Binding-site contacts:
Ligand atom C18 contacts residue LEU250 of chain 1.E at 3.7 Å (hydrophobic).
Ligand atom N2 contacts residue LEU237 of chain 1.G at 4.0 Å.
Ligand atom C13 contacts residue TRP174 of chain 1.E at 3.6 Å (hydrophobic).
Ligand atom C9 contacts residue PHE243 of chain 1.E at 4.0 Å (hydrophobic).
Ligand atom N1 contacts residue TRP174 of chain 1.E at 4.0 Å.
Ligand atom C9 contacts residue PRO246 of chain 1.E at 3.9 Å (hydrophobic).
Ligand atom N1 contacts residue SER241 of chain 1.G at 3.9 Å.
Ligand atom C8 contacts residue PRO246 of chain 1.E at 3.8 Å (hydrophobic).
Ligand atom C13 contacts residue SER241 of chain 1.G at 3.6 Å.
Ligand atom C7 contacts residue TRP174 of chain 1.E at 3.7 Å (hydrophobic).
Ligand atom C8 contacts residue SER241 of chain 1.G at 3.7 Å.
Ligand atom C13 contacts residue LEU237 of chain 1.G at 3.7 Å (hydrophobic).
Ligand atom C7 contacts residue LEU237 of chain 1.G at 3.1 Å (hydrophobic).
Ligand atom O1 contacts residue TRP174 of chain 1.E at 2.9 Å (h-bond).
Ligand atom C3 contacts residue LEU237 of chain 1.G at 3.7 Å (hydrophobic).
Ligand atom C8 contacts residue LEU237 of chain 1.G at 3.8 Å (hydrophobic).
Ligand atom N2 contacts residue PHE243 of chain 1.E at 3.8 Å.
Ligand atom O1 contacts residue PRO246 of chain 1.E at 3.0 Å.
Ligand atom C13 contacts residue PRO246 of chain 1.E at 4.1 Å (hydrophobic).
Ligand atom C5 contacts residue TRP174 of chain 1.E at 4.0 Å (hydrophobic).
Ligand atom F1 contacts residue LEU159 of chain 1.E at 3.6 Å.
Ligand atom C19 contacts residue LEU250 of chain 1.E at 4.0 Å (hydrophobic).
Ligand atom C19 contacts residue SER241 of chain 1.G at 3.4 Å.
Ligand atom C12 contacts residue PHE243 of chain 1.E at 3.7 Å (hydrophobic).
Ligand atom C4 contacts residue TRP174 of chain 1.E at 3.6 Å (hydrophobic).
Ligand atom N2 contacts residue PRO246 of chain 1.E at 3.6 Å.
Ligand atom C14 contacts residue SER241 of chain 1.G at 4.1 Å.
Ligand atom C2 contacts residue LEU237 of chain 1.G at 3.9 Å (hydrophobic).
Ligand atom C2 contacts residue TRP174 of chain 1.E at 3.9 Å (hydrophobic).
Ligand atom C18 contacts residue PHE242 of chain 1.G at 4.1 Å (hydrophobic).
Ligand atom C6 contacts residue TRP174 of chain 1.E at 4.1 Å (hydrophobic).
Ligand atom N1 contacts residue LEU237 of chain 1.G at 2.5 Å (h-bond).
Ligand atom C11 contacts residue TRP174 of chain 1.E at 3.6 Å (hydrophobic).
Ligand atom C14 contacts residue LEU237 of chain 1.G at 4.1 Å (hydrophobic).
Ligand atom C10 contacts residue TRP174 of chain 1.E at 4.0 Å (hydrophobic).
Ligand atom N2 contacts residue SER241 of chain 1.G at 2.3 Å (h-bond).
Ligand atom C3 contacts residue TRP174 of chain 1.E at 3.6 Å (hydrophobic).
Ligand atom C17 contacts residue PHE242 of chain 1.G at 3.8 Å (hydrophobic).
Ligand atom O1 contacts residue SER241 of chain 1.G at 3.8 Å.
Ligand atom F1 contacts residue PHE242 of chain 1.G at 2.9 Å.

The small molecule below binds the protein below.
Small molecule (SMILES): Nc1cc2c3c(cccc3c1NC(=O)c1ccc(F)cc1)CC2

Sequence of chain 1.G:
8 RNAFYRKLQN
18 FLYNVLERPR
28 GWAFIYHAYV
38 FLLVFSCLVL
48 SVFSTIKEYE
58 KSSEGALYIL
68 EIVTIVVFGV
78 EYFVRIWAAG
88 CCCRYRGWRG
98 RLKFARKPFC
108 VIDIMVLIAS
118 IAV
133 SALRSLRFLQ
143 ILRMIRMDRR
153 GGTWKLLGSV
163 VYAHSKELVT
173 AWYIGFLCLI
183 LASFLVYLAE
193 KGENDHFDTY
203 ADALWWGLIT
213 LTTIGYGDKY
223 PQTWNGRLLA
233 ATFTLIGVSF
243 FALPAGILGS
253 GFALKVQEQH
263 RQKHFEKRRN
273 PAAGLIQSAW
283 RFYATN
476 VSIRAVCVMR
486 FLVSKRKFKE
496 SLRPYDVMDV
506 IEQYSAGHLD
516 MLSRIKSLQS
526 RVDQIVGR

Sequence of chain 1.E:
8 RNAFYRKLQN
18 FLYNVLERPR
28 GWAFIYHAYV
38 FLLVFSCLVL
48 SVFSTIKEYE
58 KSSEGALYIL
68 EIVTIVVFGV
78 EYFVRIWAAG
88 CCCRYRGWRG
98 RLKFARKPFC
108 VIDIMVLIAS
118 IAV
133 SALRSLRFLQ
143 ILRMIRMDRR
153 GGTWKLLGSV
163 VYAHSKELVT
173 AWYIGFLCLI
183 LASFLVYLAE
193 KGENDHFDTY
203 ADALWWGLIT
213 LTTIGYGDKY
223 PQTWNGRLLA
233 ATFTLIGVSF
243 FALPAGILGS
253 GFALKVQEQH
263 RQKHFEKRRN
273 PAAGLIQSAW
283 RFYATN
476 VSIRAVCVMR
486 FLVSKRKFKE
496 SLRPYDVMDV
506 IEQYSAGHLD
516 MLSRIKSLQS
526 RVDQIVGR